Binding-site contacts:
Ligand atom C9 contacts residue GLU152 of chain 1.A at 4.4 Å.
Ligand atom C7 contacts residue GLU152 of chain 1.A at 4.2 Å.
Ligand atom N12 contacts residue PRO153 of chain 1.A at 3.9 Å.
Ligand atom C1 contacts residue PRO153 of chain 1.A at 4.0 Å (hydrophobic).
Ligand atom C10 contacts residue GLU152 of chain 1.A at 3.9 Å.
Ligand atom N12 contacts residue LEU151 of chain 1.A at 3.8 Å.
Ligand atom C6 contacts residue GLU152 of chain 1.A at 4.2 Å.
Ligand atom C8 contacts residue ARG231 of chain 1.A at 3.8 Å.
Ligand atom C8 contacts residue LEU151 of chain 1.A at 3.4 Å (hydrophobic).
Ligand atom C6 contacts residue LEU151 of chain 1.A at 4.2 Å (hydrophobic).
Ligand atom N2 contacts residue ARG170 of chain 1.A at 3.9 Å.
Ligand atom C9 contacts residue LEU151 of chain 1.A at 4.1 Å (hydrophobic).
Ligand atom N2 contacts residue PRO153 of chain 1.A at 4.4 Å.
Ligand atom N2 contacts residue MET168 of chain 1.A at 3.3 Å (h-bond).
Ligand atom C10 contacts residue ARG230 of chain 1.A at 4.0 Å.
Ligand atom N3 contacts residue VAL169 of chain 1.A at 4.0 Å.
Ligand atom C10 contacts residue ARG231 of chain 1.A at 4.4 Å.
Ligand atom C4 contacts residue GLU152 of chain 1.A at 3.7 Å.
Ligand atom C7 contacts residue ARG231 of chain 1.A at 4.4 Å.
Ligand atom C4 contacts residue MET168 of chain 1.A at 3.8 Å (hydrophobic).
Ligand atom N3 contacts residue MET168 of chain 1.A at 3.1 Å (h-bond).
Ligand atom C9 contacts residue ARG231 of chain 1.A at 3.8 Å.
Ligand atom C8 contacts residue GLU152 of chain 1.A at 4.2 Å.
Ligand atom N12 contacts residue GLN148 of chain 1.A at 4.1 Å.
Ligand atom C1 contacts residue GLU152 of chain 1.A at 4.5 Å.
Ligand atom N3 contacts residue GLU152 of chain 1.A at 4.2 Å.
Ligand atom N3 contacts residue ARG170 of chain 1.A at 3.4 Å (salt-bridge).
Ligand atom C4 contacts residue ARG170 of chain 1.A at 4.0 Å.
Ligand atom C7 contacts residue LEU151 of chain 1.A at 3.3 Å (hydrophobic).
Ligand atom C1 contacts residue MET168 of chain 1.A at 4.2 Å (hydrophobic).
Ligand atom N11 contacts residue PRO153 of chain 1.A at 3.7 Å.
Ligand atom C5 contacts residue GLU152 of chain 1.A at 3.6 Å.
Ligand atom C9 contacts residue ARG230 of chain 1.A at 4.0 Å.

This small molecule binds to this protein.
Small molecule (SMILES): NNc1nncc2ccccc12

Sequence of chain 1.A:
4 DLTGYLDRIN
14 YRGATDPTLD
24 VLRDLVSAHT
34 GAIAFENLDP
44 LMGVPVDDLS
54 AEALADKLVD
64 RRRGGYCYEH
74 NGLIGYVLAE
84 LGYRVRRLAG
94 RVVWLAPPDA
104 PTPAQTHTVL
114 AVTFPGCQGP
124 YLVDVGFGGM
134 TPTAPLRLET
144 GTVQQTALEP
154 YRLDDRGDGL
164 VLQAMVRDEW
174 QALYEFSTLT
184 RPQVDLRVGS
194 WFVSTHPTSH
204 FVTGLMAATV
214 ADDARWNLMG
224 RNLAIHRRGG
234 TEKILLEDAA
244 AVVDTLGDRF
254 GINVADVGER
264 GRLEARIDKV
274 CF